Sequence of chain 1.I:
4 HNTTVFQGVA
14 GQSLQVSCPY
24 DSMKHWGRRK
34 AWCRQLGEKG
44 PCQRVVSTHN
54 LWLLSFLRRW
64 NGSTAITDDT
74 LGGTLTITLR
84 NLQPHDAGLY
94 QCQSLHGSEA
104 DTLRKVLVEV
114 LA

The small molecule below binds the protein below.
Small molecule (SMILES): CC(=O)N[C@@H]1[C@@H](O)[C@H](O)[C@@H](CO)O[C@H]1O

Binding-site contacts:
Ligand atom C4 contacts residue ARG47 of chain 1.I at 3.8 Å.
Ligand atom O5 contacts residue VAL48 of chain 1.I at 3.4 Å (h-bond).
Ligand atom C1 contacts residue ASN64 of chain 1.I at 1.4 Å.
Ligand atom O5 contacts residue ASN64 of chain 1.I at 2.4 Å (h-bond).
Ligand atom O6 contacts residue VAL48 of chain 1.I at 4.4 Å.
Ligand atom O4 contacts residue GLN46 of chain 1.I at 3.8 Å.
Ligand atom C5 contacts residue GLN46 of chain 1.I at 4.4 Å.
Ligand atom C5 contacts residue ARG47 of chain 1.I at 4.1 Å.
Ligand atom C1 contacts residue VAL48 of chain 1.I at 3.2 Å (hydrophobic).
Ligand atom O6 contacts residue GLN46 of chain 1.I at 4.1 Å.
Ligand atom C2 contacts residue VAL48 of chain 1.I at 3.5 Å (hydrophobic).
Ligand atom O6 contacts residue ASN64 of chain 1.I at 4.5 Å.
Ligand atom C2 contacts residue ARG47 of chain 1.I at 4.5 Å.
Ligand atom C2 contacts residue ASN64 of chain 1.I at 2.5 Å.
Ligand atom N2 contacts residue ASN64 of chain 1.I at 2.8 Å (h-bond).
Ligand atom O6 contacts residue ARG47 of chain 1.I at 3.9 Å.
Ligand atom O5 contacts residue ARG47 of chain 1.I at 4.0 Å.
Ligand atom N2 contacts residue VAL48 of chain 1.I at 4.1 Å.
Ligand atom O7 contacts residue ASN64 of chain 1.I at 4.4 Å.
Ligand atom C4 contacts residue GLN46 of chain 1.I at 4.2 Å.
Ligand atom O7 contacts residue VAL48 of chain 1.I at 4.4 Å.
Ligand atom C6 contacts residue GLN46 of chain 1.I at 3.5 Å.
Ligand atom C4 contacts residue ASN64 of chain 1.I at 4.2 Å.
Ligand atom C3 contacts residue ASN64 of chain 1.I at 3.8 Å.
Ligand atom C7 contacts residue ASN64 of chain 1.I at 3.8 Å.
Ligand atom C6 contacts residue ARG47 of chain 1.I at 4.0 Å.
Ligand atom C8 contacts residue ASN64 of chain 1.I at 4.0 Å.
Ligand atom C5 contacts residue ASN64 of chain 1.I at 3.7 Å.